A small-molecule ligand and the protein it binds are described below.
Small molecule (SMILES): O=c1ccn([C@@H]2O[C@H](CO[P](=O)(O)O[P](=O)(O)O[C@H]3O[C@H](CO)[C@@H](O)[C@H](O)[C@H]3O)[C@@H](O)[C@H]2O)c(=O)[nH]1

Sequence of chain 1.A:
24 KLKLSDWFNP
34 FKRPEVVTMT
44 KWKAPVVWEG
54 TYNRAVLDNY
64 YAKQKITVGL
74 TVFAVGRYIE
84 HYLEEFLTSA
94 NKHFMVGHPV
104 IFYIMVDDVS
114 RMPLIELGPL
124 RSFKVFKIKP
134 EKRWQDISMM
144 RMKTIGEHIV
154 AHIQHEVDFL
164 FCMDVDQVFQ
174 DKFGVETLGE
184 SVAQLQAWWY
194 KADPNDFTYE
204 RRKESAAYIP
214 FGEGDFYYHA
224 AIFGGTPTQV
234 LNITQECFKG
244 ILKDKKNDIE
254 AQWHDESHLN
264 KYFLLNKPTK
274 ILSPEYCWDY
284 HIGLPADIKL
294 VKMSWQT

Binding-site contacts:
Ligand atom C6 contacts residue TYR81 of chain 1.A at 3.5 Å (hydrophobic).
Ligand atom C6 contacts residue HG1 of chain 1.D at 2.9 Å.
Ligand atom O2' contacts residue ALA224 of chain 1.A at 3.3 Å (h-bond).
Ligand atom O2B contacts residue GAL1 of chain 1.B at 3.1 Å (h-bond).
Ligand atom O2C contacts residue TYR81 of chain 1.A at 3.5 Å.
Ligand atom C4' contacts residue ASP258 of chain 1.A at 3.4 Å.
Ligand atom C5 contacts residue HG1 of chain 1.D at 2.2 Å.
Ligand atom O4' contacts residue GLU259 of chain 1.A at 3.4 Å (salt-bridge).
Ligand atom O4' contacts residue ASP258 of chain 1.A at 2.8 Å (salt-bridge).
Ligand atom O2B contacts residue MN1 of chain 1.C at 3.3 Å.
Ligand atom C3C contacts residue ASP167 of chain 1.A at 3.5 Å.
Ligand atom O3C contacts residue ARG144 of chain 1.A at 2.7 Å (salt-bridge).
Ligand atom O4 contacts residue TYR81 of chain 1.A at 3.3 Å.
Ligand atom O3' contacts residue ALA223 of chain 1.A at 3.1 Å (h-bond).
Ligand atom C2' contacts residue ASP167 of chain 1.A at 3.4 Å.
Ligand atom PB contacts residue MN1 of chain 1.C at 3.5 Å.
Ligand atom O2A contacts residue TYR81 of chain 1.A at 2.6 Å (h-bond).
Ligand atom C3C contacts residue ARG144 of chain 1.A at 3.5 Å.
Ligand atom C4C contacts residue ASP167 of chain 1.A at 3.5 Å.
Ligand atom C5 contacts residue TYR81 of chain 1.A at 3.2 Å (hydrophobic).
Ligand atom O2' contacts residue ASP167 of chain 1.A at 2.6 Å (salt-bridge).
Ligand atom C6' contacts residue TRP256 of chain 1.A at 3.4 Å (hydrophobic).
Ligand atom C4C contacts residue ARG144 of chain 1.A at 3.4 Å.
Ligand atom O1B contacts residue GAL1 of chain 1.B at 3.4 Å (h-bond).
Ligand atom O3' contacts residue ASP167 of chain 1.A at 3.2 Å (salt-bridge).
Ligand atom C4 contacts residue HG1 of chain 1.D at 3.3 Å.
Ligand atom O6' contacts residue HIS257 of chain 1.A at 3.0 Å.
Ligand atom C1' contacts residue GAL1 of chain 1.B at 3.3 Å.
Ligand atom O3C contacts residue VAL168 of chain 1.A at 3.4 Å (h-bond).
Ligand atom O1A contacts residue TRP137 of chain 1.A at 2.8 Å.
Ligand atom C3' contacts residue ASP167 of chain 1.A at 3.2 Å.
Ligand atom O3' contacts residue ARG144 of chain 1.A at 2.9 Å (salt-bridge).
Ligand atom C4 contacts residue TYR81 of chain 1.A at 3.2 Å (hydrophobic).
Ligand atom O2C contacts residue VAL168 of chain 1.A at 2.6 Å.
Ligand atom O3C contacts residue ASP167 of chain 1.A at 3.3 Å (salt-bridge).
Ligand atom O2 contacts residue VAL78 of chain 1.A at 2.9 Å (h-bond).
Ligand atom N3 contacts residue VAL78 of chain 1.A at 3.1 Å (h-bond).
Ligand atom O3A contacts residue MN1 of chain 1.C at 2.5 Å.
Ligand atom C4' contacts residue SER141 of chain 1.A at 3.2 Å.
Ligand atom O2C contacts residue PHE76 of chain 1.A at 3.0 Å (h-bond).